Sequence of chain 1.C:
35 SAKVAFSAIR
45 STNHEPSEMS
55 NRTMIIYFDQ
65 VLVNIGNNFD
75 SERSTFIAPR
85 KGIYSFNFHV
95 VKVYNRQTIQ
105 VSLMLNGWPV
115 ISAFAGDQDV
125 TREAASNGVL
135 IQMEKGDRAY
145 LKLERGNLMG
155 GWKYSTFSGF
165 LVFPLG

Binding-site contacts:
Ligand atom C6 contacts residue MET153 of chain 1.C at 4.2 Å (hydrophobic).
Ligand atom C7 contacts residue PRO50 of chain 1.C at 4.1 Å (hydrophobic).
Ligand atom O6 contacts residue ASN55 of chain 1.C at 4.3 Å.
Ligand atom O6 contacts residue ASN151 of chain 1.C at 4.3 Å.
Ligand atom C1 contacts residue MET153 of chain 1.C at 4.1 Å (hydrophobic).
Ligand atom C8 contacts residue PRO50 of chain 1.C at 3.6 Å (hydrophobic).
Ligand atom C4 contacts residue ASN55 of chain 1.C at 4.2 Å.
Ligand atom C7 contacts residue SER51 of chain 1.C at 4.2 Å.
Ligand atom C5 contacts residue MET153 of chain 1.C at 3.5 Å (hydrophobic).
Ligand atom N2 contacts residue PRO50 of chain 1.C at 3.8 Å.
Ligand atom C5 contacts residue ASN55 of chain 1.C at 3.6 Å.
Ligand atom O7 contacts residue ASN55 of chain 1.C at 3.2 Å (h-bond).
Ligand atom C2 contacts residue ASN55 of chain 1.C at 2.5 Å.
Ligand atom N2 contacts residue ASN55 of chain 1.C at 3.0 Å (h-bond).
Ligand atom O7 contacts residue GLU52 of chain 1.C at 3.5 Å.
Ligand atom C8 contacts residue GLU52 of chain 1.C at 3.1 Å.
Ligand atom C7 contacts residue GLU52 of chain 1.C at 3.7 Å.
Ligand atom C3 contacts residue ASN55 of chain 1.C at 3.8 Å.
Ligand atom O4 contacts residue MET153 of chain 1.C at 4.3 Å.
Ligand atom C7 contacts residue ASN55 of chain 1.C at 3.3 Å.
Ligand atom O5 contacts residue MET153 of chain 1.C at 4.0 Å.
Ligand atom C8 contacts residue SER51 of chain 1.C at 3.6 Å.
Ligand atom O5 contacts residue ASN55 of chain 1.C at 2.3 Å (h-bond).
Ligand atom C1 contacts residue ASN55 of chain 1.C at 1.4 Å.
Ligand atom O6 contacts residue MET153 of chain 1.C at 3.8 Å.

This small molecule binds to this protein.
Small molecule (SMILES): CC(=O)N[C@@H]1[C@@H](O)[C@H](O)[C@@H](CO)O[C@H]1O